Sequence of chain 1.B:
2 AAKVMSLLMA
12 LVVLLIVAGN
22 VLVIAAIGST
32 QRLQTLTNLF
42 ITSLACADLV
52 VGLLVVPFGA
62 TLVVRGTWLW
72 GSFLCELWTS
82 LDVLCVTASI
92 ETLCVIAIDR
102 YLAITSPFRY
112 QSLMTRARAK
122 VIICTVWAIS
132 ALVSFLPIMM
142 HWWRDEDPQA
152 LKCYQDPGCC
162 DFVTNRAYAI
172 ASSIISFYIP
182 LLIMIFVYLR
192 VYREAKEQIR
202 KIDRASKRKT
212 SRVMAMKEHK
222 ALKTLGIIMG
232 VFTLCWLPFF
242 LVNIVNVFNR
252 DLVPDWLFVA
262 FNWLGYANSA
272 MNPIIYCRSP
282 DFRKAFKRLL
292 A

Binding-site contacts:
Ligand atom O34 contacts residue MET230 of chain 1.B at 4.5 Å.
Ligand atom O49 contacts residue LEU238 of chain 1.B at 4.0 Å.
Ligand atom C37 contacts residue THR234 of chain 1.B at 4.1 Å.
Ligand atom C9 contacts residue LEU223 of chain 1.B at 3.8 Å (hydrophobic).
Ligand atom C15 contacts residue GLY227 of chain 1.B at 4.1 Å.
Ligand atom C12 contacts residue GLY227 of chain 1.B at 4.0 Å.
Ligand atom C27 contacts residue GLY231 of chain 1.B at 4.2 Å.
Ligand atom C35 contacts residue MET230 of chain 1.B at 4.2 Å (hydrophobic).
Ligand atom O49 contacts residue LEU182 of chain 1.B at 4.1 Å.
Ligand atom C40 contacts residue THR234 of chain 1.B at 4.5 Å.
Ligand atom C27 contacts residue MET230 of chain 1.B at 3.8 Å (hydrophobic).
Ligand atom O47 contacts residue LEU182 of chain 1.B at 4.4 Å.
Ligand atom C1 contacts residue LEU223 of chain 1.B at 3.5 Å (hydrophobic).
Ligand atom C21 contacts residue GLY227 of chain 1.B at 4.0 Å.
Ligand atom C0 contacts residue LYS224 of chain 1.B at 3.7 Å.
Ligand atom O34 contacts residue THR234 of chain 1.B at 4.4 Å.
Ligand atom O47 contacts residue ILE186 of chain 1.B at 3.3 Å.
Ligand atom C1 contacts residue LYS224 of chain 1.B at 4.1 Å.
Ligand atom C40 contacts residue LEU238 of chain 1.B at 4.3 Å (hydrophobic).
Ligand atom C30 contacts residue MET230 of chain 1.B at 4.5 Å (hydrophobic).
Ligand atom C0 contacts residue LEU223 of chain 1.B at 3.7 Å (hydrophobic).

A protein and the small-molecule ligand that binds it are described below.
Small molecule (SMILES): CCCCCCCCCC(=O)N(CCO)C[C@@H](O)[C@@H](O)[C@@H](O)[C@@H](O)CO